Sequence of chain 1.A:
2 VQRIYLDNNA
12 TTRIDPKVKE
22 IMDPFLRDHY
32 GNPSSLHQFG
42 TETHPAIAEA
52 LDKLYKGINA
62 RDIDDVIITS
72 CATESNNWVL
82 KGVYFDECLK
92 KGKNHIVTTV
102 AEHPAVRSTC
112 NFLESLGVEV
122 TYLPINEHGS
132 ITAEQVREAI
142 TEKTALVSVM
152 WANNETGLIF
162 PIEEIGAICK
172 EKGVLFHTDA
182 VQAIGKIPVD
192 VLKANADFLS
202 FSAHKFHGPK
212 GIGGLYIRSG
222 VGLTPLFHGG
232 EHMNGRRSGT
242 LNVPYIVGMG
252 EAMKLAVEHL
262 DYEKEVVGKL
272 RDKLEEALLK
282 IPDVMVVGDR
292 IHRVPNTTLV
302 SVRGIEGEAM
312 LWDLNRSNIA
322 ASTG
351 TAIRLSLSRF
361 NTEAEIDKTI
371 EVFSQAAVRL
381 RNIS

Sequence of chain 2.A:
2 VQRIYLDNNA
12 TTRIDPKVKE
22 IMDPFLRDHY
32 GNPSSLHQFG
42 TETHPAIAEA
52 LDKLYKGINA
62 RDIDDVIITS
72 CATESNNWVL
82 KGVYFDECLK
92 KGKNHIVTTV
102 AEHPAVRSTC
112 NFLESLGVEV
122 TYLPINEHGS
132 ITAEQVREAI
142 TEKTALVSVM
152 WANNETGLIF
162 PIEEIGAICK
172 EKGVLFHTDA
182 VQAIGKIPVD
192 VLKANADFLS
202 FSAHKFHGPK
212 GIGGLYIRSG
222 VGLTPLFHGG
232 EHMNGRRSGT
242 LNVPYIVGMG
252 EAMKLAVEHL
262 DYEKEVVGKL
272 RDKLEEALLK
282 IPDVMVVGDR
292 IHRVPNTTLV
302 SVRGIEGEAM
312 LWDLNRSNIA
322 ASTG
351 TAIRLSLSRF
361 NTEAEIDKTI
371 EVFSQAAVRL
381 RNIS

Binding-site contacts:
Ligand atom C contacts residue ARG354 of chain 1.A at 3.6 Å.
Ligand atom O contacts residue ARG354 of chain 1.A at 2.9 Å (salt-bridge).
Ligand atom O3 contacts residue ASN155 of chain 1.A at 3.3 Å.
Ligand atom OXT contacts residue ASN10 of chain 1.A at 3.6 Å (h-bond).
Ligand atom P contacts residue THR74 of chain 1.A at 3.5 Å.
Ligand atom N1 contacts residue ASP180 of chain 1.A at 3.1 Å (salt-bridge).
Ligand atom OP3 contacts residue CYS72 of chain 1.A at 3.6 Å.
Ligand atom OP2 contacts residue THR74 of chain 1.A at 2.4 Å (h-bond).
Ligand atom OXT contacts residue ARG354 of chain 1.A at 3.2 Å (salt-bridge).
Ligand atom O contacts residue ALA11 of chain 1.A at 3.6 Å.
Ligand atom OP3 contacts residue SER203 of chain 1.A at 2.5 Å (h-bond).
Ligand atom C3 contacts residue VAL182 of chain 1.A at 3.6 Å (hydrophobic).
Ligand atom OP1 contacts residue THR241 of chain 2.A at 2.7 Å (h-bond).
Ligand atom C2A contacts residue ASP180 of chain 1.A at 3.4 Å.
Ligand atom C contacts residue ASN10 of chain 1.A at 3.4 Å.
Ligand atom O3 contacts residue GLN183 of chain 1.A at 2.5 Å (h-bond).
Ligand atom C2 contacts residue HIS104 of chain 1.A at 3.8 Å.
Ligand atom N1 contacts residue VAL182 of chain 1.A at 3.7 Å.
Ligand atom C3 contacts residue HIS104 of chain 1.A at 3.7 Å.
Ligand atom C5M contacts residue HIS104 of chain 1.A at 3.3 Å.
Ligand atom C5 contacts residue HIS104 of chain 1.A at 3.3 Å.
Ligand atom OP2 contacts residue CYS72 of chain 1.A at 3.4 Å.
Ligand atom C4A contacts residue LYS206 of chain 1.A at 2.6 Å.
Ligand atom C3 contacts residue GLN183 of chain 1.A at 3.8 Å.
Ligand atom OP3 contacts residue HIS205 of chain 1.A at 2.9 Å (h-bond).
Ligand atom CA contacts residue ASN10 of chain 1.A at 3.5 Å.
Ligand atom P contacts residue SER203 of chain 1.A at 3.8 Å.
Ligand atom OP1 contacts residue GLY240 of chain 2.A at 3.7 Å.
Ligand atom C2 contacts residue VAL182 of chain 1.A at 3.6 Å (hydrophobic).
Ligand atom N contacts residue HIS104 of chain 1.A at 3.8 Å.
Ligand atom C6 contacts residue HIS104 of chain 1.A at 3.3 Å.
Ligand atom OXT contacts residue ASN155 of chain 1.A at 2.9 Å (h-bond).
Ligand atom OP4 contacts residue ALA73 of chain 1.A at 3.7 Å.
Ligand atom C4 contacts residue LYS206 of chain 1.A at 3.4 Å.
Ligand atom C2A contacts residue VAL182 of chain 1.A at 3.7 Å (hydrophobic).
Ligand atom C4 contacts residue HIS104 of chain 1.A at 3.4 Å.
Ligand atom C2 contacts residue ASP180 of chain 1.A at 3.7 Å.
Ligand atom O contacts residue ASN10 of chain 1.A at 3.8 Å.
Ligand atom OP2 contacts residue ALA73 of chain 1.A at 3.5 Å (h-bond).
Ligand atom N1 contacts residue HIS104 of chain 1.A at 3.4 Å.

The small molecule below binds the protein below.
Small molecule (SMILES): Cc1ncc(COP(=O)(O)O)c(CN[C@@H](CS)C(=O)O)c1O